Binding-site contacts:
Ligand atom O3G contacts residue ARG282 of chain 1.C at 3.4 Å (salt-bridge).
Ligand atom C5' contacts residue PHE298 of chain 1.B at 3.5 Å (hydrophobic).
Ligand atom O3G contacts residue MG1 of chain 1.K at 2.2 Å.
Ligand atom O2B contacts residue VAL184 of chain 1.B at 3.7 Å.
Ligand atom S1G contacts residue GLN182 of chain 1.B at 3.5 Å (h-bond).
Ligand atom O2A contacts residue THR188 of chain 1.B at 3.0 Å (h-bond).
Ligand atom S1G contacts residue LYS186 of chain 1.B at 3.2 Å (salt-bridge).
Ligand atom O2G contacts residue GLN182 of chain 1.B at 3.4 Å (h-bond).
Ligand atom C3' contacts residue ARG281 of chain 1.C at 3.3 Å.
Ligand atom PA contacts residue ARG281 of chain 1.C at 3.3 Å.
Ligand atom O1A contacts residue THR188 of chain 1.B at 3.1 Å (h-bond).
Ligand atom S1G contacts residue GLY181 of chain 1.B at 3.6 Å.
Ligand atom O1A contacts residue GLY185 of chain 1.B at 3.1 Å.
Ligand atom O3B contacts residue LYS186 of chain 1.B at 3.7 Å.
Ligand atom PB contacts residue MG1 of chain 1.K at 3.3 Å.
Ligand atom C4 contacts residue LEU327 of chain 1.C at 3.4 Å (hydrophobic).
Ligand atom PA contacts residue THR188 of chain 1.B at 3.5 Å.
Ligand atom O3B contacts residue GLN182 of chain 1.B at 2.9 Å (h-bond).
Ligand atom PG contacts residue GLN182 of chain 1.B at 3.6 Å.
Ligand atom O2B contacts residue GLY185 of chain 1.B at 3.0 Å (h-bond).
Ligand atom N6 contacts residue LYS324 of chain 1.C at 3.6 Å.
Ligand atom O1B contacts residue SER187 of chain 1.B at 3.2 Å (h-bond).
Ligand atom O4' contacts residue PHE298 of chain 1.B at 3.2 Å.
Ligand atom N9 contacts residue LEU327 of chain 1.C at 3.7 Å.
Ligand atom O2G contacts residue ARG282 of chain 1.C at 2.4 Å (salt-bridge).
Ligand atom O1A contacts residue LYS186 of chain 1.B at 3.6 Å (salt-bridge).
Ligand atom O5' contacts residue ARG281 of chain 1.C at 2.5 Å (salt-bridge).
Ligand atom O2B contacts residue LYS186 of chain 1.B at 3.2 Å (salt-bridge).
Ligand atom N3 contacts residue LEU327 of chain 1.C at 3.4 Å.
Ligand atom O1B contacts residue MG1 of chain 1.K at 2.1 Å.
Ligand atom PG contacts residue MG1 of chain 1.K at 3.6 Å.
Ligand atom O3G contacts residue GLU224 of chain 1.B at 2.9 Å (salt-bridge).
Ligand atom O3A contacts residue ARG281 of chain 1.C at 2.9 Å (salt-bridge).
Ligand atom O3A contacts residue MG1 of chain 1.K at 3.6 Å.
Ligand atom C5' contacts residue ARG281 of chain 1.C at 3.6 Å.
Ligand atom O2' contacts residue LEU327 of chain 1.C at 3.5 Å.
Ligand atom O2A contacts residue LYS171 of chain 1.C at 2.6 Å (salt-bridge).
Ligand atom N6 contacts residue ASP323 of chain 1.C at 3.2 Å (salt-bridge).
Ligand atom C2 contacts residue PHE298 of chain 1.B at 3.7 Å (hydrophobic).
Ligand atom N1 contacts residue PHE298 of chain 1.B at 3.5 Å.

Sequence of chain 1.B:
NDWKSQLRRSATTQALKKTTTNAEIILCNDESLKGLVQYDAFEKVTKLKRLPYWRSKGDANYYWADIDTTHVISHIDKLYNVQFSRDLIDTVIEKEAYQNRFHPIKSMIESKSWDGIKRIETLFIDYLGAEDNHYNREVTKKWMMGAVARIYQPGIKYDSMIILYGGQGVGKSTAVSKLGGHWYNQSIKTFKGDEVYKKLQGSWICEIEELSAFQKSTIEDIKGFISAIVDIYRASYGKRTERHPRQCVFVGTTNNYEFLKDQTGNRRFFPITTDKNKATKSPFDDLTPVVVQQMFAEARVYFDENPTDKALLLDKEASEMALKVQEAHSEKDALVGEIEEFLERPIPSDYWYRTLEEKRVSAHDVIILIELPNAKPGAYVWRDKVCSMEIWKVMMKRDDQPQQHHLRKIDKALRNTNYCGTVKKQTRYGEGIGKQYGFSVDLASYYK

Sequence of chain 1.C:
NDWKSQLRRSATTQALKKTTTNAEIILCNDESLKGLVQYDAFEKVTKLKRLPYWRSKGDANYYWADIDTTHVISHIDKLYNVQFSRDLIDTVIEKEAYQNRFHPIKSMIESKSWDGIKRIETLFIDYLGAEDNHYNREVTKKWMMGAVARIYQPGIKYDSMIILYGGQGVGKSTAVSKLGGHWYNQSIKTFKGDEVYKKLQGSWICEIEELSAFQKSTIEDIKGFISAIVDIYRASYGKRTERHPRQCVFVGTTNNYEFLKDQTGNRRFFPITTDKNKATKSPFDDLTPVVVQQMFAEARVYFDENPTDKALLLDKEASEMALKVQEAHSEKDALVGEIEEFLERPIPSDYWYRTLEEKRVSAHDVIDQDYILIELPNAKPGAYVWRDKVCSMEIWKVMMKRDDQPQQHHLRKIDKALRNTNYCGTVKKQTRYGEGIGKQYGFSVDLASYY

A small-molecule ligand and the protein it binds are described below.
Small molecule (SMILES): Nc1ncnc2c1ncn2[C@@H]1O[C@H](COP(=O)(O)OP(=O)(O)OP(O)(O)=S)[C@@H](O)[C@H]1O